Binding-site contacts:
Ligand atom C5' contacts residue TYR262 of chain 1.B at 3.6 Å (hydrophobic).
Ligand atom O6 contacts residue GLY264 of chain 1.B at 3.5 Å.
Ligand atom O1P contacts residue MET237 of chain 1.B at 3.6 Å.
Ligand atom O2' contacts residue ASN154 of chain 1.B at 3.6 Å.
Ligand atom C2 contacts residue GLU290 of chain 1.B at 3.6 Å.
Ligand atom N1 contacts residue GLU290 of chain 1.B at 2.8 Å (salt-bridge).
Ligand atom N1 contacts residue 8L11 of chain 1.I at 3.6 Å (h-bond).
Ligand atom O2' contacts residue ASP215 of chain 1.B at 2.7 Å (salt-bridge).
Ligand atom O2P contacts residue GLY217 of chain 1.B at 2.8 Å (h-bond).
Ligand atom O6 contacts residue MET265 of chain 1.B at 3.4 Å (h-bond).
Ligand atom O6 contacts residue GLU290 of chain 1.B at 3.6 Å.
Ligand atom C2 contacts residue 8L11 of chain 1.I at 3.1 Å.
Ligand atom N7 contacts residue MET265 of chain 1.B at 3.0 Å (h-bond).
Ligand atom C8 contacts residue ILE181 of chain 1.B at 3.6 Å (hydrophobic).
Ligand atom O3' contacts residue ALA50 of chain 1.B at 3.5 Å.
Ligand atom C6 contacts residue GLY266 of chain 1.B at 3.6 Å.
Ligand atom C5 contacts residue ILE181 of chain 1.B at 3.6 Å (hydrophobic).
Ligand atom O3P contacts residue SER239 of chain 1.B at 3.0 Å (h-bond).
Ligand atom C4 contacts residue 8L11 of chain 1.I at 3.7 Å.
Ligand atom O2P contacts residue GLY179 of chain 1.B at 3.6 Å.
Ligand atom O3P contacts residue SER180 of chain 1.B at 3.0 Å (h-bond).
Ligand atom N7 contacts residue GLY264 of chain 1.B at 3.5 Å.
Ligand atom C3' contacts residue ASP215 of chain 1.B at 3.5 Å.
Ligand atom N3 contacts residue CYS182 of chain 1.B at 3.6 Å.
Ligand atom N7 contacts residue ILE181 of chain 1.B at 3.4 Å.
Ligand atom O5' contacts residue GLY216 of chain 1.B at 3.6 Å.
Ligand atom N3 contacts residue 8L11 of chain 1.I at 3.5 Å.
Ligand atom C4' contacts residue ASP215 of chain 1.B at 3.7 Å.
Ligand atom P contacts residue TYR262 of chain 1.B at 3.7 Å.
Ligand atom O1P contacts residue GLY238 of chain 1.B at 2.8 Å (h-bond).
Ligand atom P contacts residue SER180 of chain 1.B at 3.8 Å.
Ligand atom O6 contacts residue GLY291 of chain 1.B at 3.5 Å.
Ligand atom O1P contacts residue SER239 of chain 1.B at 3.6 Å.
Ligand atom O3P contacts residue TYR262 of chain 1.B at 2.6 Å (h-bond).
Ligand atom C6 contacts residue GLU290 of chain 1.B at 3.6 Å.
Ligand atom O2P contacts residue SER180 of chain 1.B at 3.0 Å (h-bond).
Ligand atom O5' contacts residue GLY179 of chain 1.B at 3.4 Å.
Ligand atom O6 contacts residue GLY266 of chain 1.B at 2.6 Å (h-bond).
Ligand atom O3' contacts residue ASP215 of chain 1.B at 2.4 Å (salt-bridge).
Ligand atom C2 contacts residue CYS182 of chain 1.B at 3.2 Å (hydrophobic).

The small molecule below binds the protein below.
Small molecule (SMILES): O=c1[nH]cnc2c1ncn2[C@@H]1O[C@H](COP(=O)(O)O)[C@@H](O)[C@H]1O

Sequence of chain 1.B:
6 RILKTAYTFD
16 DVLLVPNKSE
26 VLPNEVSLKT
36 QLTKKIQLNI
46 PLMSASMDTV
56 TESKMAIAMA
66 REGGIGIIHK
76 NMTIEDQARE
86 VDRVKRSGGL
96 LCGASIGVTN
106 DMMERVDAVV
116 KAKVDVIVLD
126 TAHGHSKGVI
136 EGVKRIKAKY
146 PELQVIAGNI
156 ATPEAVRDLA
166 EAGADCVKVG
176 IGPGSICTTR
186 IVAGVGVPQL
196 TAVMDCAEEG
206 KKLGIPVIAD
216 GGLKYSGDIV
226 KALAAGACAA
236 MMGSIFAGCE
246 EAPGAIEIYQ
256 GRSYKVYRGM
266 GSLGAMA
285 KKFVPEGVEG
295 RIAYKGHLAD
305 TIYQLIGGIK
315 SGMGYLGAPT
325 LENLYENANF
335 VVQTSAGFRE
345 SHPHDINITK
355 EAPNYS